Sequence of chain 1.C:
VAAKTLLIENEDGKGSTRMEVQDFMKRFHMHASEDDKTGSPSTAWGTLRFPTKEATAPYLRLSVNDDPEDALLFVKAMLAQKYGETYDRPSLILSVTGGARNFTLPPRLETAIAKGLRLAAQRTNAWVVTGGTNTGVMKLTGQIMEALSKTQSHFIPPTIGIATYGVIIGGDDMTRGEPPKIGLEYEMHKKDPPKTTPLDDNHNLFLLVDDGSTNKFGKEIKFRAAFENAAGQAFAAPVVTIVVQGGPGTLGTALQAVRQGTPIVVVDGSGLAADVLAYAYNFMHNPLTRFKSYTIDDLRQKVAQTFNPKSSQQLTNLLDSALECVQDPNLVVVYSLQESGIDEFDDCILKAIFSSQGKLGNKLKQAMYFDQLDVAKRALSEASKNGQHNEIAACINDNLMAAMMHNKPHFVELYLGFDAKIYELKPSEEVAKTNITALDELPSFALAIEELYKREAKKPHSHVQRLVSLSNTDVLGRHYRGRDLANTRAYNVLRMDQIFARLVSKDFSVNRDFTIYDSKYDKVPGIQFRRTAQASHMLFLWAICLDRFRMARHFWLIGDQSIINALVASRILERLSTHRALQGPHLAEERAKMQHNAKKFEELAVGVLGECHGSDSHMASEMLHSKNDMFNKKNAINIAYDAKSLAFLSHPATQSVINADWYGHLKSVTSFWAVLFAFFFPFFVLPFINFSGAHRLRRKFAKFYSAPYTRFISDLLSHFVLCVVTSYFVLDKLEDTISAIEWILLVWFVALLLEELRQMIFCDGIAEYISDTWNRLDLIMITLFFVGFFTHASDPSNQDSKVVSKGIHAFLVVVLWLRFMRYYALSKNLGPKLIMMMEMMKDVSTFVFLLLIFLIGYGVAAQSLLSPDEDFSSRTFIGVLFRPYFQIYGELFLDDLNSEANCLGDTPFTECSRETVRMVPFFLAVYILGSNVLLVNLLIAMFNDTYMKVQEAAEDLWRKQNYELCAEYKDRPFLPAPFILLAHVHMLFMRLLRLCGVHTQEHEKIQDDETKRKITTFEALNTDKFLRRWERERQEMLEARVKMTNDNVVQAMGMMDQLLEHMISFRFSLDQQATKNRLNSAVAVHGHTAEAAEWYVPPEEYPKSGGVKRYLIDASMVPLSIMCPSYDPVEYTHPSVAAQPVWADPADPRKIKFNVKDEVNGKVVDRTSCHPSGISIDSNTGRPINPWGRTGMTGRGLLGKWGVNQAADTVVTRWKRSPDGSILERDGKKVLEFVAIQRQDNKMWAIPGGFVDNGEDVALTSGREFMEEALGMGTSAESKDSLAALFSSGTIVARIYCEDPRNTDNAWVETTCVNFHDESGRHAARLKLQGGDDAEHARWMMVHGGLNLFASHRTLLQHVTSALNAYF

Binding-site contacts:
Ligand atom C3 contacts residue ARG1012 of chain 1.C at 4.1 Å.
Ligand atom C4 contacts residue ILE972 of chain 1.D at 4.2 Å (hydrophobic).
Ligand atom C4 contacts residue PHE1003 of chain 1.C at 3.6 Å (hydrophobic).
Ligand atom C24 contacts residue LEU949 of chain 1.D at 3.8 Å (hydrophobic).
Ligand atom C26 contacts residue LEU945 of chain 1.D at 3.8 Å (hydrophobic).
Ligand atom C5 contacts residue ARG1012 of chain 1.C at 4.2 Å.
Ligand atom C18 contacts residue ALA1019 of chain 1.C at 3.8 Å (hydrophobic).
Ligand atom C22 contacts residue TYR979 of chain 1.D at 4.1 Å (hydrophobic).
Ligand atom C27 contacts residue VAL942 of chain 1.D at 3.8 Å (hydrophobic).
Ligand atom C4 contacts residue ARG1012 of chain 1.C at 3.5 Å.
Ligand atom C25 contacts residue TYR979 of chain 1.D at 3.9 Å (hydrophobic).
Ligand atom O1 contacts residue PHE1003 of chain 1.C at 2.6 Å (h-bond).
Ligand atom C2 contacts residue ARG1012 of chain 1.C at 4.0 Å.
Ligand atom C27 contacts residue TYR979 of chain 1.D at 3.8 Å (hydrophobic).
Ligand atom C24 contacts residue LEU946 of chain 1.D at 3.8 Å (hydrophobic).
Ligand atom C2 contacts residue CLR1 of chain 1.EA at 3.5 Å.
Ligand atom C16 contacts residue LEU975 of chain 1.D at 3.6 Å (hydrophobic).
Ligand atom C18 contacts residue PHE1016 of chain 1.C at 3.9 Å (hydrophobic).
Ligand atom C4 contacts residue PRO1015 of chain 1.C at 3.8 Å (hydrophobic).
Ligand atom C25 contacts residue LEU949 of chain 1.D at 3.8 Å (hydrophobic).
Ligand atom C14 contacts residue LEU975 of chain 1.D at 4.1 Å (hydrophobic).
Ligand atom C19 contacts residue PRO1015 of chain 1.C at 3.7 Å (hydrophobic).
Ligand atom C15 contacts residue LEU975 of chain 1.D at 3.6 Å (hydrophobic).
Ligand atom C1 contacts residue CLR1 of chain 1.EA at 3.9 Å.
Ligand atom C3 contacts residue ILE972 of chain 1.D at 3.8 Å (hydrophobic).
Ligand atom C12 contacts residue LEU975 of chain 1.D at 3.8 Å (hydrophobic).
Ligand atom C26 contacts residue LEU949 of chain 1.D at 4.0 Å (hydrophobic).
Ligand atom C3 contacts residue PHE1003 of chain 1.C at 3.8 Å (hydrophobic).
Ligand atom C19 contacts residue ARG1012 of chain 1.C at 3.3 Å.
Ligand atom C19 contacts residue PHE1016 of chain 1.C at 3.8 Å (hydrophobic).
Ligand atom C16 contacts residue TYR979 of chain 1.D at 3.9 Å (hydrophobic).
Ligand atom C7 contacts residue PHE976 of chain 1.D at 3.7 Å (hydrophobic).
Ligand atom O1 contacts residue ILE972 of chain 1.D at 4.0 Å.
Ligand atom O1 contacts residue ARG1012 of chain 1.C at 2.9 Å (salt-bridge).
Ligand atom C6 contacts residue ILE972 of chain 1.D at 4.2 Å (hydrophobic).
Ligand atom C6 contacts residue PRO1015 of chain 1.C at 3.7 Å (hydrophobic).
Ligand atom C26 contacts residue LEU946 of chain 1.D at 3.7 Å (hydrophobic).
Ligand atom C26 contacts residue VAL942 of chain 1.D at 3.4 Å (hydrophobic).
Ligand atom C6 contacts residue PHE976 of chain 1.D at 3.8 Å (hydrophobic).
Ligand atom C5 contacts residue PRO1015 of chain 1.C at 3.7 Å (hydrophobic).

This protein binds this small molecule.
Small molecule (SMILES): CC(C)CCC[C@@H](C)[C@H]1CC[C@H]2[C@@H]3CC=C4C[C@@H](O)CC[C@]4(C)[C@H]3CC[C@]12C

Sequence of chain 1.D:
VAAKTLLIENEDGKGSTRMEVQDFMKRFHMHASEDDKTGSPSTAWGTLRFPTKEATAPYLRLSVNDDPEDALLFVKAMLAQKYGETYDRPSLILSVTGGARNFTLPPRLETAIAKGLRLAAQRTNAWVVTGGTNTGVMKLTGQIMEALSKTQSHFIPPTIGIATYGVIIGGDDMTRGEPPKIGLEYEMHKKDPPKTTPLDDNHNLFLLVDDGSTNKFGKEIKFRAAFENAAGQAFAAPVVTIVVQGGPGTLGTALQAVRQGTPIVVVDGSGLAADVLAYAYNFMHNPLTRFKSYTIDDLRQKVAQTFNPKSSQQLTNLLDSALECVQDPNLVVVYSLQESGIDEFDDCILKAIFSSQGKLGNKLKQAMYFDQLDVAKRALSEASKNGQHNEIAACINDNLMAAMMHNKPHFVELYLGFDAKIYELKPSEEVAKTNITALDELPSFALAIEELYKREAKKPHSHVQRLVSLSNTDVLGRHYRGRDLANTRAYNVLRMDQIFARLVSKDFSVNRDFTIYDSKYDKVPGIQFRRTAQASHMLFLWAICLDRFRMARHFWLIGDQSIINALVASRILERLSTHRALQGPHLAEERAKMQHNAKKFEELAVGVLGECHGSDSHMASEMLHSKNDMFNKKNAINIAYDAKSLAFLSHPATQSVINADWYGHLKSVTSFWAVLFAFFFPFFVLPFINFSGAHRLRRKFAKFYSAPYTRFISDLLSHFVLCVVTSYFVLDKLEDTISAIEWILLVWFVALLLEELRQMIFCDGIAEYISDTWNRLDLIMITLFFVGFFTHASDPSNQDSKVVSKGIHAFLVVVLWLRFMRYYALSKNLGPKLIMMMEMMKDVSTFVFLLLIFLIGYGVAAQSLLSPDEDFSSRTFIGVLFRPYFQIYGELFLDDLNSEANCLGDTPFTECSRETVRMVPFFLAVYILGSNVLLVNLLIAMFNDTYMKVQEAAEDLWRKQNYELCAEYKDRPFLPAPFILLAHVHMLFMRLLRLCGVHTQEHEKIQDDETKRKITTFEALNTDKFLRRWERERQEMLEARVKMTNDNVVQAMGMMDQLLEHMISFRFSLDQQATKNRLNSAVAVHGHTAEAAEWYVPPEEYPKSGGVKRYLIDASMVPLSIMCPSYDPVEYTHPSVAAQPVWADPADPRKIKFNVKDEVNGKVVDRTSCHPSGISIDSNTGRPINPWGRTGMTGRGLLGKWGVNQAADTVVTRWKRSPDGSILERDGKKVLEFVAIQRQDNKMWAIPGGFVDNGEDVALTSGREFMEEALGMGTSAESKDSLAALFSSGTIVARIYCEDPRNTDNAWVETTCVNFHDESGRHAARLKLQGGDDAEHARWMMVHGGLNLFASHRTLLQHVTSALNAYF